Sequence of chain 1.A:
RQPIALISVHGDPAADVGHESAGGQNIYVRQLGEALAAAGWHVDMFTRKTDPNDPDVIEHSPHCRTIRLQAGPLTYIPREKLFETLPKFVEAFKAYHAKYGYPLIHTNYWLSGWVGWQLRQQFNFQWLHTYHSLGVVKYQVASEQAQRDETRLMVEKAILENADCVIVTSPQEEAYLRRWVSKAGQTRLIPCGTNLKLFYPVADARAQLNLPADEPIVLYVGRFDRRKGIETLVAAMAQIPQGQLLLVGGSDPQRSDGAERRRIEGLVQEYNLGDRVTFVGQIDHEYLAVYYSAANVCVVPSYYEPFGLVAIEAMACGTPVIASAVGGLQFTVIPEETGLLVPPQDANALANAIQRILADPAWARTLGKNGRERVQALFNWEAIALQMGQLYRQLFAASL

This small molecule binds to this protein.
Small molecule (SMILES): O=P(O)(O)OC[C@H]1O[C@@](CO)(O[C@H]2O[C@H](CO)[C@@H](O)[C@H](O)[C@H]2O)[C@@H](O)[C@@H]1O

Binding-site contacts:
Ligand atom O5 contacts residue UDP1 of chain 1.V at 3.3 Å (h-bond).
Ligand atom O2P contacts residue ARG256 of chain 1.A at 3.6 Å.
Ligand atom C6 contacts residue SER162 of chain 1.A at 3.7 Å.
Ligand atom C1 contacts residue HIS161 of chain 1.A at 2.8 Å.
Ligand atom C2 contacts residue UDP1 of chain 1.V at 3.2 Å.
Ligand atom C4 contacts residue PHE336 of chain 1.A at 3.5 Å (hydrophobic).
Ligand atom O2 contacts residue ARG256 of chain 1.A at 3.2 Å (salt-bridge).
Ligand atom O3 contacts residue UDP1 of chain 1.V at 3.5 Å (h-bond).
Ligand atom O6 contacts residue HIS161 of chain 1.A at 2.3 Å (h-bond).
Ligand atom O3P contacts residue LYS167 of chain 1.A at 3.1 Å.
Ligand atom C2 contacts residue UDP1 of chain 1.V at 3.4 Å.
Ligand atom O4 contacts residue LEU338 of chain 1.A at 3.7 Å.
Ligand atom O1P contacts residue LYS167 of chain 1.A at 3.4 Å.
Ligand atom C1 contacts residue ALA51 of chain 1.A at 3.5 Å (hydrophobic).
Ligand atom O2P contacts residue TYR333 of chain 1.A at 3.6 Å.
Ligand atom O3 contacts residue PHE336 of chain 1.A at 3.2 Å (h-bond).
Ligand atom C1 contacts residue UDP1 of chain 1.V at 3.0 Å.
Ligand atom O1P contacts residue SER162 of chain 1.A at 2.9 Å (h-bond).
Ligand atom O3 contacts residue GLU334 of chain 1.A at 2.9 Å (salt-bridge).
Ligand atom C4 contacts residue PRO335 of chain 1.A at 3.7 Å (hydrophobic).
Ligand atom C6 contacts residue HIS161 of chain 1.A at 3.2 Å.
Ligand atom O2P contacts residue ARG108 of chain 1.A at 3.7 Å.
Ligand atom O3P contacts residue ARG108 of chain 1.A at 2.8 Å (salt-bridge).
Ligand atom O6 contacts residue TYR138 of chain 1.A at 3.6 Å (h-bond).
Ligand atom O4 contacts residue UDP1 of chain 1.V at 2.6 Å (h-bond).
Ligand atom O2 contacts residue UDP1 of chain 1.V at 2.4 Å (h-bond).
Ligand atom O3 contacts residue GLN54 of chain 1.A at 2.9 Å (h-bond).
Ligand atom O4 contacts residue PHE336 of chain 1.A at 3.0 Å (h-bond).
Ligand atom O1P contacts residue ARG181 of chain 1.A at 3.0 Å (salt-bridge).
Ligand atom O1 contacts residue ALA51 of chain 1.A at 2.6 Å (h-bond).
Ligand atom O6 contacts residue ARG108 of chain 1.A at 3.5 Å (salt-bridge).
Ligand atom C2 contacts residue HIS161 of chain 1.A at 2.9 Å.
Ligand atom C4 contacts residue UDP1 of chain 1.V at 3.5 Å.
Ligand atom O3 contacts residue HIS161 of chain 1.A at 3.6 Å.
Ligand atom P contacts residue ARG108 of chain 1.A at 3.5 Å.
Ligand atom O5 contacts residue HIS161 of chain 1.A at 2.9 Å.
Ligand atom O2 contacts residue HIS161 of chain 1.A at 3.6 Å (h-bond).
Ligand atom O2 contacts residue UDP1 of chain 1.V at 3.3 Å (h-bond).
Ligand atom O3 contacts residue PRO335 of chain 1.A at 3.3 Å (h-bond).
Ligand atom C3 contacts residue UDP1 of chain 1.V at 3.1 Å.